Sequence of chain 1.G:
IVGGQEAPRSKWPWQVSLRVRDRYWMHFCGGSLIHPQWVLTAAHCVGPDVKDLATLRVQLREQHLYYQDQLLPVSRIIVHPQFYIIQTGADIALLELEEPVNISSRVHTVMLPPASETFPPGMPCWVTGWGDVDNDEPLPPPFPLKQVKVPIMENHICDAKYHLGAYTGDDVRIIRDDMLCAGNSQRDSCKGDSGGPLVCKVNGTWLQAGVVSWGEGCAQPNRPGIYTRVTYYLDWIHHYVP

Sequence of chain 1.A:
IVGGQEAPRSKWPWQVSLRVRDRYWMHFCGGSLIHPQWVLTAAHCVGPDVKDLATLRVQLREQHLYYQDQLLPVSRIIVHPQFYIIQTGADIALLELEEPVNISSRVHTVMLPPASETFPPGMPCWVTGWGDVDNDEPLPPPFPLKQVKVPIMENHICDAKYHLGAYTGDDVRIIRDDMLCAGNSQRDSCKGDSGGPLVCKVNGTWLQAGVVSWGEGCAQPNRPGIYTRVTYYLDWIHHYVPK

Binding-site contacts:
Ligand atom O6 contacts residue PRO221 of chain 1.A at 3.7 Å.
Ligand atom O5 contacts residue GLN220 of chain 1.A at 2.9 Å (h-bond).
Ligand atom O5 contacts residue ARG223 of chain 1.A at 4.2 Å.
Ligand atom C1 contacts residue ARG223 of chain 1.A at 3.4 Å.
Ligand atom O6 contacts residue ASN222 of chain 1.A at 3.4 Å (h-bond).
Ligand atom C2 contacts residue PRO221 of chain 1.A at 3.5 Å (hydrophobic).
Ligand atom C2 contacts residue GLN220 of chain 1.A at 3.8 Å.
Ligand atom O5 contacts residue PRO221 of chain 1.A at 2.9 Å (h-bond).
Ligand atom C1 contacts residue GLN220 of chain 1.A at 3.6 Å.
Ligand atom C1 contacts residue ASP49 of chain 1.G at 3.4 Å.
Ligand atom C1 contacts residue GLU216 of chain 1.A at 3.9 Å.
Ligand atom C1 contacts residue LEU164 of chain 1.A at 4.4 Å (hydrophobic).
Ligand atom C2 contacts residue ARG223 of chain 1.A at 3.8 Å.
Ligand atom C3 contacts residue ASN222 of chain 1.A at 4.5 Å.
Ligand atom C3 contacts residue PRO221 of chain 1.A at 4.2 Å (hydrophobic).
Ligand atom C4 contacts residue GLY165 of chain 1.A at 4.2 Å.
Ligand atom C4 contacts residue ASN222 of chain 1.A at 4.5 Å.
Ligand atom C4 contacts residue LEU164 of chain 1.A at 3.7 Å (hydrophobic).

A small-molecule ligand and the protein it binds are described below.
Small molecule (SMILES): C[C@@H](O)[C@@H](C)O